Sequence of chain 1.B:
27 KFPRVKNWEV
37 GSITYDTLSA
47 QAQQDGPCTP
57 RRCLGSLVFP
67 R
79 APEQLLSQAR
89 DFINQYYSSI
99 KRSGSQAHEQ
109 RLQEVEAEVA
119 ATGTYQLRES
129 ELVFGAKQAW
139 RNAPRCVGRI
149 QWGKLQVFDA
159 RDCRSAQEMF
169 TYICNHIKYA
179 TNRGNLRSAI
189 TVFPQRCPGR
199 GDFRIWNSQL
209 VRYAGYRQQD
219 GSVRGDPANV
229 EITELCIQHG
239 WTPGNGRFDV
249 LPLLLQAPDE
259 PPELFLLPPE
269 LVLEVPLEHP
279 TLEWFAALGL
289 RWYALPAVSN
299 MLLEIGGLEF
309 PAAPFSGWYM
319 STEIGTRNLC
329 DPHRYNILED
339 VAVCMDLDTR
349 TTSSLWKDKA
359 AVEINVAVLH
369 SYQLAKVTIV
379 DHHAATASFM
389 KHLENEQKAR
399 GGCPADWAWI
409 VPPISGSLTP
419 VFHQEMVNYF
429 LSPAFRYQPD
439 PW

Binding-site contacts:
Ligand atom C30 contacts residue TRP407 of chain 1.B at 3.6 Å (hydrophobic).
Ligand atom C32 contacts residue TRP407 of chain 1.B at 3.5 Å (hydrophobic).
Ligand atom C11 contacts residue PHE313 of chain 1.B at 3.6 Å (hydrophobic).
Ligand atom C06 contacts residue HEM1 of chain 1.M at 3.6 Å.
Ligand atom C10 contacts residue GLU321 of chain 1.B at 3.5 Å.
Ligand atom C07 contacts residue HEM1 of chain 1.M at 3.7 Å.
Ligand atom C03 contacts residue HEM1 of chain 1.M at 3.3 Å.
Ligand atom C06 contacts residue VAL296 of chain 1.B at 3.3 Å (hydrophobic).
Ligand atom C33 contacts residue H4B1 of chain 1.N at 3.5 Å.
Ligand atom N38 contacts residue TRP34 of chain 1.A at 3.3 Å.
Ligand atom C09 contacts residue GLU321 of chain 1.B at 3.2 Å.
Ligand atom C37 contacts residue HIS331 of chain 1.B at 3.8 Å.
Ligand atom C04 contacts residue HEM1 of chain 1.M at 3.6 Å.
Ligand atom C02 contacts residue HEM1 of chain 1.M at 3.7 Å.
Ligand atom C24 contacts residue HEM1 of chain 1.M at 3.1 Å.
Ligand atom C31 contacts residue H4B1 of chain 1.N at 3.4 Å.
Ligand atom C27 contacts residue HEM1 of chain 1.M at 3.6 Å.
Ligand atom C26 contacts residue HEM1 of chain 1.M at 3.1 Å.
Ligand atom C08 contacts residue VAL296 of chain 1.B at 3.8 Å (hydrophobic).
Ligand atom N38 contacts residue ARG325 of chain 1.B at 3.8 Å.
Ligand atom C02 contacts residue TRP316 of chain 1.B at 3.7 Å (hydrophobic).
Ligand atom N28 contacts residue GLU321 of chain 1.B at 3.5 Å (salt-bridge).
Ligand atom C11 contacts residue HEM1 of chain 1.M at 3.1 Å.
Ligand atom N38 contacts residue HIS331 of chain 1.B at 2.8 Å (h-bond).
Ligand atom N02 contacts residue TYR317 of chain 1.B at 3.4 Å.
Ligand atom C25 contacts residue HEM1 of chain 1.M at 3.2 Å.
Ligand atom C02 contacts residue GLU321 of chain 1.B at 3.2 Å.
Ligand atom C32 contacts residue VAL64 of chain 1.B at 3.6 Å (hydrophobic).
Ligand atom C21 contacts residue HEM1 of chain 1.M at 3.0 Å.
Ligand atom N02 contacts residue HEM1 of chain 1.M at 3.8 Å.
Ligand atom N01 contacts residue GLU321 of chain 1.B at 2.8 Å (salt-bridge).
Ligand atom N02 contacts residue GLU321 of chain 1.B at 2.6 Å (salt-bridge).
Ligand atom C32 contacts residue H4B1 of chain 1.N at 3.2 Å.
Ligand atom C07 contacts residue VAL296 of chain 1.B at 3.1 Å (hydrophobic).
Ligand atom C23 contacts residue HEM1 of chain 1.M at 2.9 Å.
Ligand atom C09 contacts residue HEM1 of chain 1.M at 3.4 Å.
Ligand atom C06 contacts residue PHE313 of chain 1.B at 3.6 Å (hydrophobic).
Ligand atom N28 contacts residue HEM1 of chain 1.M at 3.2 Å (h-bond).
Ligand atom C22 contacts residue HEM1 of chain 1.M at 2.9 Å.
Ligand atom N02 contacts residue TRP316 of chain 1.B at 2.6 Å (h-bond).

Sequence of chain 1.A:
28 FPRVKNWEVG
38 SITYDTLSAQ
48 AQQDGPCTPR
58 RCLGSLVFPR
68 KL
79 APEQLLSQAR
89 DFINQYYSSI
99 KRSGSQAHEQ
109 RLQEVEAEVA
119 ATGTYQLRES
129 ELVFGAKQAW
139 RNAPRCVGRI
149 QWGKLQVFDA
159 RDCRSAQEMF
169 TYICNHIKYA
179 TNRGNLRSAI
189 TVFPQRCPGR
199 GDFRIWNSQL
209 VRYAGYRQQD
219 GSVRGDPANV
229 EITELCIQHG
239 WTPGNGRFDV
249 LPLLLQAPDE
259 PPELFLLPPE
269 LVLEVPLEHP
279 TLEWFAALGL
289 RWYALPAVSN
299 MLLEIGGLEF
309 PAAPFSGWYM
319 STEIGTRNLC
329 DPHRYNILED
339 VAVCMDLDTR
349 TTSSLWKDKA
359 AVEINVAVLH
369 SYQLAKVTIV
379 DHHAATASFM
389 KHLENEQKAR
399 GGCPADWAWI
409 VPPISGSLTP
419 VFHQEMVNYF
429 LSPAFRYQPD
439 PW

A protein and the small-molecule ligand that binds it are described below.
Small molecule (SMILES): Cc1cc(N)nc2cc(-c3ccc(OCc4ccc(C#N)cc4)c(CN)c3)ccc12